Binding-site contacts:
Ligand atom O7 contacts residue NAG1 of chain 1.FA at 3.7 Å.
Ligand atom C4 contacts residue GLN263 of chain 1.A at 4.4 Å.
Ligand atom C2 contacts residue ASN265 of chain 1.A at 2.4 Å.
Ligand atom C4 contacts residue ASN265 of chain 1.A at 4.2 Å.
Ligand atom O7 contacts residue ASN301 of chain 1.A at 3.9 Å.
Ligand atom O5 contacts residue ARG412 of chain 1.A at 3.5 Å (salt-bridge).
Ligand atom C7 contacts residue ASN265 of chain 1.A at 3.1 Å.
Ligand atom C3 contacts residue ASN265 of chain 1.A at 3.8 Å.
Ligand atom C8 contacts residue SER381 of chain 1.A at 3.9 Å.
Ligand atom O7 contacts residue ASN265 of chain 1.A at 2.9 Å (h-bond).
Ligand atom C5 contacts residue ASN265 of chain 1.A at 3.6 Å.
Ligand atom C1 contacts residue GLN263 of chain 1.A at 3.8 Å.
Ligand atom C1 contacts residue ARG412 of chain 1.A at 4.3 Å.
Ligand atom O6 contacts residue ARG412 of chain 1.A at 3.8 Å.
Ligand atom O6 contacts residue VAL414 of chain 1.A at 4.1 Å.
Ligand atom C8 contacts residue VAL302 of chain 1.A at 4.2 Å (hydrophobic).
Ligand atom C8 contacts residue ASN301 of chain 1.A at 3.9 Å.
Ligand atom C8 contacts residue SER303 of chain 1.A at 3.9 Å.
Ligand atom C5 contacts residue GLN263 of chain 1.A at 4.2 Å.
Ligand atom C3 contacts residue GLN263 of chain 1.A at 3.7 Å.
Ligand atom O5 contacts residue GLN263 of chain 1.A at 4.5 Å.
Ligand atom C8 contacts residue ASN265 of chain 1.A at 4.3 Å.
Ligand atom N2 contacts residue GLN263 of chain 1.A at 4.0 Å.
Ligand atom O5 contacts residue ASN265 of chain 1.A at 2.3 Å (h-bond).
Ligand atom C2 contacts residue GLN263 of chain 1.A at 4.0 Å.
Ligand atom O5 contacts residue VAL414 of chain 1.A at 4.3 Å.
Ligand atom C6 contacts residue ARG412 of chain 1.A at 4.4 Å.
Ligand atom C1 contacts residue ASN265 of chain 1.A at 1.4 Å.
Ligand atom N2 contacts residue ASN265 of chain 1.A at 2.9 Å (h-bond).

This small molecule binds to this protein.
Small molecule (SMILES): CC(=O)N[C@H]1[C@H](O[C@H]2[C@H](O)[C@@H](NC(C)=O)CO[C@@H]2CO)O[C@H](CO)[C@@H](O)[C@@H]1O

Sequence of chain 1.A:
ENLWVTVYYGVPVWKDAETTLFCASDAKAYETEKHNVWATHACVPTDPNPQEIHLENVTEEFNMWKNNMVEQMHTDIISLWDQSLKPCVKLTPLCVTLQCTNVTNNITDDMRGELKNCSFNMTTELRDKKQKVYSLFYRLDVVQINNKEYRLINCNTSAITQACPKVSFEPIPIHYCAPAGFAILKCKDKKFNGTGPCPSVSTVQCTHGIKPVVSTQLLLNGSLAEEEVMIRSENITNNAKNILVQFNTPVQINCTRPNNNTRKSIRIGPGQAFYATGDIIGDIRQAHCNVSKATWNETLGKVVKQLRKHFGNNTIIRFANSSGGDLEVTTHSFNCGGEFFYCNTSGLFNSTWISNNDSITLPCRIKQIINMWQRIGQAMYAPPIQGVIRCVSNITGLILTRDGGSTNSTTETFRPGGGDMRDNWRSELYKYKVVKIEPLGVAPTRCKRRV